Sequence of chain 1.B:
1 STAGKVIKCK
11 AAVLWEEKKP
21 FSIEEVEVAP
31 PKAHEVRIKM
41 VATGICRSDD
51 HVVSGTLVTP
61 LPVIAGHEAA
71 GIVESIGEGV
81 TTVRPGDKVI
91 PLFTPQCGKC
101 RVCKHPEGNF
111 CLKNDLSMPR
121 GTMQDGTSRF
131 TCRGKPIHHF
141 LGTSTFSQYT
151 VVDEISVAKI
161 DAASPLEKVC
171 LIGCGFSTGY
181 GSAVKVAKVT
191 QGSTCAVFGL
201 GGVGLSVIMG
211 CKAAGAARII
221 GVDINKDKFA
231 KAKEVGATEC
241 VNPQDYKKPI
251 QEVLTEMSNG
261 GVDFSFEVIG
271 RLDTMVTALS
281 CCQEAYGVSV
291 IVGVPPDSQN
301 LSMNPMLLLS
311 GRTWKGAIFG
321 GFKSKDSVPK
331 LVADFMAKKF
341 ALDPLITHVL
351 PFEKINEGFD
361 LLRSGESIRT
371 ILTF

A small-molecule ligand and the protein it binds are described below.
Small molecule (SMILES): CCCC[C@H]1CC[S@](=O)C1

Binding-site contacts:
Ligand atom C5 contacts residue SER48 of chain 1.B at 3.8 Å.
Ligand atom C8 contacts residue VAL294 of chain 1.B at 4.0 Å (hydrophobic).
Ligand atom C10 contacts residue VAL294 of chain 1.B at 4.1 Å (hydrophobic).
Ligand atom C7 contacts residue VAL294 of chain 1.B at 4.0 Å (hydrophobic).
Ligand atom C9 contacts residue MET306 of chain 1.C at 4.2 Å (hydrophobic).
Ligand atom O6 contacts residue ZN1 of chain 1.I at 2.2 Å.
Ligand atom C10 contacts residue MET306 of chain 1.C at 3.6 Å (hydrophobic).
Ligand atom C4 contacts residue SER48 of chain 1.B at 3.8 Å.
Ligand atom C2 contacts residue SER48 of chain 1.B at 3.9 Å.
Ligand atom C5 contacts residue HIS67 of chain 1.B at 3.3 Å.
Ligand atom C5 contacts residue ZN1 of chain 1.I at 4.0 Å.
Ligand atom S1 contacts residue HIS67 of chain 1.B at 3.3 Å (h-bond).
Ligand atom O6 contacts residue SER48 of chain 1.B at 2.6 Å (h-bond).
Ligand atom O6 contacts residue HIS67 of chain 1.B at 3.1 Å (h-bond).
Ligand atom S1 contacts residue CYS174 of chain 1.B at 3.5 Å (h-bond).
Ligand atom C5 contacts residue LEU141 of chain 1.B at 3.7 Å (hydrophobic).
Ligand atom O6 contacts residue CYS46 of chain 1.B at 3.5 Å (h-bond).
Ligand atom C9 contacts residue LEU116 of chain 1.B at 3.9 Å (hydrophobic).
Ligand atom C8 contacts residue LEU116 of chain 1.B at 3.8 Å (hydrophobic).
Ligand atom O6 contacts residue NAD1 of chain 1.K at 3.1 Å.
Ligand atom C10 contacts residue ILE318 of chain 1.B at 4.2 Å (hydrophobic).
Ligand atom C5 contacts residue PHE93 of chain 1.B at 4.2 Å (hydrophobic).
Ligand atom S1 contacts residue SER48 of chain 1.B at 3.8 Å.
Ligand atom C10 contacts residue LEU116 of chain 1.B at 4.3 Å (hydrophobic).
Ligand atom C3 contacts residue SER48 of chain 1.B at 4.3 Å.
Ligand atom C10 contacts residue LEU309 of chain 1.C at 3.4 Å (hydrophobic).
Ligand atom O6 contacts residue CYS174 of chain 1.B at 3.4 Å (h-bond).
Ligand atom C4 contacts residue LEU57 of chain 1.B at 3.8 Å (hydrophobic).
Ligand atom S1 contacts residue ZN1 of chain 1.I at 3.1 Å.
Ligand atom C2 contacts residue NAD1 of chain 1.K at 3.6 Å.
Ligand atom S1 contacts residue PHE93 of chain 1.B at 3.4 Å.
Ligand atom C4 contacts residue PHE140 of chain 1.B at 4.2 Å (hydrophobic).
Ligand atom C7 contacts residue LEU116 of chain 1.B at 4.1 Å (hydrophobic).
Ligand atom C7 contacts residue LEU57 of chain 1.B at 4.1 Å (hydrophobic).
Ligand atom S1 contacts residue NAD1 of chain 1.K at 3.7 Å.
Ligand atom C9 contacts residue VAL294 of chain 1.B at 3.6 Å (hydrophobic).
Ligand atom C2 contacts residue PHE93 of chain 1.B at 3.7 Å (hydrophobic).
Ligand atom C3 contacts residue PHE93 of chain 1.B at 4.0 Å (hydrophobic).
Ligand atom C3 contacts residue LEU141 of chain 1.B at 4.0 Å (hydrophobic).
Ligand atom C4 contacts residue LEU141 of chain 1.B at 3.5 Å (hydrophobic).

Sequence of chain 1.C:
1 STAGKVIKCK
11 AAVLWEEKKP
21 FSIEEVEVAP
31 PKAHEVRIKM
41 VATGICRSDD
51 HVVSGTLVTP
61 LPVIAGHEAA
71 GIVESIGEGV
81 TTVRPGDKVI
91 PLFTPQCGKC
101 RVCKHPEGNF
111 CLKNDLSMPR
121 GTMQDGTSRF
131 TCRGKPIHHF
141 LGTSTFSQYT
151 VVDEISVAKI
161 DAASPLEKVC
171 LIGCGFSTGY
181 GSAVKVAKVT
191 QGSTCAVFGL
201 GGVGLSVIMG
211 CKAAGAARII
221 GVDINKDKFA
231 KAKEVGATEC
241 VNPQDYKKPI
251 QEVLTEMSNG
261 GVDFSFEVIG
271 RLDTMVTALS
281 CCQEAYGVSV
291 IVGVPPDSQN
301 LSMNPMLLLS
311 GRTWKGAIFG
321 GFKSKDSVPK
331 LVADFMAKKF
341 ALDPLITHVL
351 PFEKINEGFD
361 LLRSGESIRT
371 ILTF